Sequence of chain 25.W:
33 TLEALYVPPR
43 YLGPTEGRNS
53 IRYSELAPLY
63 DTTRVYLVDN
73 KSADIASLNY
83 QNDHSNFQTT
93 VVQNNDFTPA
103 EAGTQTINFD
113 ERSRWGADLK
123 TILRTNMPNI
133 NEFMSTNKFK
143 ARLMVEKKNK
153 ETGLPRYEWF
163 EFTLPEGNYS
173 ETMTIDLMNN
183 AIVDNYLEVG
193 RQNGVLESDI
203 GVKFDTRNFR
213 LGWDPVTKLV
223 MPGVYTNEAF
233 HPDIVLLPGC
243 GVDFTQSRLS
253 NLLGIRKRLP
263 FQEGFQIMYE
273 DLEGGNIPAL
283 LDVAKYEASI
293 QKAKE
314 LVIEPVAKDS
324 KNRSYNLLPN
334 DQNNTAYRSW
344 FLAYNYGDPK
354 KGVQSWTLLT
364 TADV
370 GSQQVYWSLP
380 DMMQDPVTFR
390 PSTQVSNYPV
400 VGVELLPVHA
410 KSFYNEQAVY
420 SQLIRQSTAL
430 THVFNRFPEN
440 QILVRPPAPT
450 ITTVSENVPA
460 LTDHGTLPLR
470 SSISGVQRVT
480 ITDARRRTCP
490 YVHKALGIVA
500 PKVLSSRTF

Sequence of chain 24.W:
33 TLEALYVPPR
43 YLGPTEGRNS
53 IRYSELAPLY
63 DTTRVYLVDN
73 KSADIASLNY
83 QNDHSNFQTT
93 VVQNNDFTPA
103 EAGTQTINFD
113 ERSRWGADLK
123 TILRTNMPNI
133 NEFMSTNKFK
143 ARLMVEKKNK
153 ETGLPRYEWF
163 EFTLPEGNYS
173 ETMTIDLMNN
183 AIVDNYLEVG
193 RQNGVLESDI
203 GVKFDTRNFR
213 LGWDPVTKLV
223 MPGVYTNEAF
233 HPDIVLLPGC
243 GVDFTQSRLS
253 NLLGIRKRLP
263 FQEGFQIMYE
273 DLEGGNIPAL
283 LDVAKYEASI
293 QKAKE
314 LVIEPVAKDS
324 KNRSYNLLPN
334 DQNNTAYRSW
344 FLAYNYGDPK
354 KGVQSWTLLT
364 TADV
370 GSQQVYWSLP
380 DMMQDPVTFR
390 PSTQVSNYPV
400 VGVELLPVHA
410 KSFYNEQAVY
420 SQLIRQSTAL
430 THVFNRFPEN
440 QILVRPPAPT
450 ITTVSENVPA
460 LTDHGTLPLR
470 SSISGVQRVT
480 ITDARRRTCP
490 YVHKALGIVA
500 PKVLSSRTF

Binding-site contacts:
Ligand atom OH contacts residue MET223 of chain 25.W at 2.2 Å (h-bond).
Ligand atom OH contacts residue LEU283 of chain 25.W at 3.8 Å.
Ligand atom CD contacts residue HIS431 of chain 24.W at 3.8 Å.
Ligand atom CE1 contacts residue ARG193 of chain 24.W at 3.1 Å.
Ligand atom CZ contacts residue MET223 of chain 25.W at 2.9 Å (hydrophobic).
Ligand atom CE2 contacts residue ARG193 of chain 24.W at 3.8 Å.
Ligand atom CZ contacts residue THR219 of chain 25.W at 3.2 Å.
Ligand atom CE1 contacts residue THR219 of chain 25.W at 3.9 Å.
Ligand atom ND2 contacts residue TYR188 of chain 24.W at 3.5 Å (h-bond).
Ligand atom CG contacts residue GLU199 of chain 24.W at 3.6 Å.
Ligand atom CE1 contacts residue VAL432 of chain 24.W at 3.8 Å (hydrophobic).
Ligand atom OD1 contacts residue GLU199 of chain 24.W at 3.4 Å (salt-bridge).
Ligand atom CE1 contacts residue MET223 of chain 25.W at 3.3 Å (hydrophobic).
Ligand atom CD1 contacts residue ARG193 of chain 24.W at 3.7 Å.
Ligand atom CG contacts residue TYR288 of chain 25.W at 3.4 Å (hydrophobic).
Ligand atom O contacts residue ARG193 of chain 24.W at 2.8 Å (salt-bridge).
Ligand atom N contacts residue ARG193 of chain 24.W at 3.8 Å.
Ligand atom CB contacts residue GLU289 of chain 25.W at 3.8 Å.
Ligand atom CA contacts residue ARG193 of chain 24.W at 3.8 Å.
Ligand atom CZ contacts residue HIS431 of chain 24.W at 3.4 Å.
Ligand atom CG2 contacts residue LEU189 of chain 24.W at 2.8 Å (hydrophobic).
Ligand atom CD1 contacts residue HIS431 of chain 24.W at 3.3 Å.
Ligand atom CE2 contacts residue MET223 of chain 25.W at 3.5 Å (hydrophobic).
Ligand atom CE1 contacts residue HIS431 of chain 24.W at 3.0 Å.
Ligand atom CG contacts residue GLU289 of chain 25.W at 3.6 Å.
Ligand atom OH contacts residue HIS431 of chain 24.W at 2.9 Å (h-bond).
Ligand atom OH contacts residue THR430 of chain 24.W at 3.4 Å.
Ligand atom O contacts residue ARG435 of chain 24.W at 3.5 Å (salt-bridge).
Ligand atom CE1 contacts residue GLU289 of chain 25.W at 3.6 Å.
Ligand atom CB contacts residue LEU189 of chain 24.W at 3.8 Å (hydrophobic).
Ligand atom CG contacts residue HIS431 of chain 24.W at 3.8 Å.
Ligand atom ND2 contacts residue GLU199 of chain 24.W at 2.9 Å (salt-bridge).
Ligand atom CD1 contacts residue GLU289 of chain 25.W at 3.0 Å.
Ligand atom CD2 contacts residue MET223 of chain 25.W at 3.7 Å (hydrophobic).
Ligand atom CZ contacts residue ARG193 of chain 24.W at 3.1 Å.
Ligand atom CB contacts residue ARG435 of chain 24.W at 3.7 Å.
Ligand atom CG1 contacts residue ARG435 of chain 24.W at 3.8 Å.
Ligand atom CG2 contacts residue TYR188 of chain 24.W at 3.9 Å (hydrophobic).
Ligand atom C contacts residue ARG193 of chain 24.W at 3.3 Å.
Ligand atom CG1 contacts residue PHE436 of chain 24.W at 3.4 Å (hydrophobic).

A protein and the small-molecule ligand that binds it are described below.
Small molecule (SMILES): CC(C)[C@H](NC(=O)[C@@H]1CCCN1C(=O)[C@H](CC(N)=O)NC(=O)[C@@H](N)Cc1ccccc1)C(=O)N[C@@H](Cc1ccc(O)cc1)C(=O)N1CCC[C@H]1C(=O)N[C@H](C=O)Cc1ccc(O)cc1